Binding-site contacts:
Ligand atom O contacts residue TRP73 of chain 1.A at 3.2 Å (h-bond).
Ligand atom CB contacts residue TRP73 of chain 1.A at 3.4 Å (hydrophobic).
Ligand atom O contacts residue LYS66 of chain 1.A at 2.7 Å (salt-bridge).
Ligand atom O contacts residue GLN70 of chain 1.A at 3.1 Å (h-bond).
Ligand atom ND2 contacts residue GLN97 of chain 1.A at 2.9 Å (h-bond).
Ligand atom O contacts residue TYR84 of chain 1.A at 2.7 Å (h-bond).
Ligand atom O contacts residue TYR159 of chain 1.A at 2.9 Å (h-bond).
Ligand atom CA contacts residue TYR7 of chain 1.A at 3.4 Å (hydrophobic).
Ligand atom CA contacts residue TYR156 of chain 1.A at 3.4 Å (hydrophobic).
Ligand atom C contacts residue TYR7 of chain 1.A at 3.5 Å (hydrophobic).
Ligand atom OG1 contacts residue LYS146 of chain 1.A at 2.9 Å (salt-bridge).
Ligand atom C contacts residue TYR84 of chain 1.A at 3.4 Å (hydrophobic).
Ligand atom CG contacts residue GLU63 of chain 1.A at 3.5 Å.
Ligand atom N contacts residue GLU63 of chain 1.A at 3.1 Å (salt-bridge).
Ligand atom N contacts residue SER77 of chain 1.A at 3.1 Å (h-bond).
Ligand atom CE1 contacts residue HIS155 of chain 1.A at 3.5 Å.
Ligand atom CA contacts residue TRP73 of chain 1.A at 3.5 Å (hydrophobic).
Ligand atom C contacts residue LYS146 of chain 1.A at 3.4 Å.
Ligand atom CG contacts residue GLN97 of chain 1.A at 3.5 Å.
Ligand atom N contacts residue TYR7 of chain 1.A at 3.1 Å (h-bond).
Ligand atom O contacts residue TRP147 of chain 1.A at 2.8 Å (h-bond).
Ligand atom OXT contacts residue ASN80 of chain 1.A at 2.6 Å (h-bond).
Ligand atom O contacts residue TRP73 of chain 1.A at 3.0 Å (h-bond).
Ligand atom NZ contacts residue ARG62 of chain 1.A at 3.3 Å (salt-bridge).
Ligand atom N contacts residue GLN70 of chain 1.A at 2.9 Å (h-bond).
Ligand atom CE2 contacts residue HIS155 of chain 1.A at 3.5 Å.
Ligand atom O contacts residue TYR7 of chain 1.A at 3.3 Å.
Ligand atom CZ contacts residue HIS155 of chain 1.A at 3.3 Å.
Ligand atom OXT contacts residue TYR84 of chain 1.A at 3.2 Å (h-bond).
Ligand atom CG1 contacts residue SER99 of chain 1.A at 3.4 Å.
Ligand atom O contacts residue TRP147 of chain 1.A at 3.2 Å (h-bond).
Ligand atom O contacts residue THR143 of chain 1.A at 2.7 Å (h-bond).
Ligand atom OD1 contacts residue GLN97 of chain 1.A at 2.7 Å (h-bond).
Ligand atom CD contacts residue GLU163 of chain 1.A at 3.4 Å.
Ligand atom CA contacts residue GLU63 of chain 1.A at 3.4 Å.
Ligand atom N contacts residue TYR156 of chain 1.A at 2.9 Å (h-bond).
Ligand atom N contacts residue TYR171 of chain 1.A at 2.7 Å (h-bond).
Ligand atom CB contacts residue TYR156 of chain 1.A at 3.3 Å (hydrophobic).
Ligand atom O contacts residue LYS146 of chain 1.A at 2.8 Å (salt-bridge).
Ligand atom OXT contacts residue LYS146 of chain 1.A at 3.0 Å (salt-bridge).

Sequence of chain 1.A:
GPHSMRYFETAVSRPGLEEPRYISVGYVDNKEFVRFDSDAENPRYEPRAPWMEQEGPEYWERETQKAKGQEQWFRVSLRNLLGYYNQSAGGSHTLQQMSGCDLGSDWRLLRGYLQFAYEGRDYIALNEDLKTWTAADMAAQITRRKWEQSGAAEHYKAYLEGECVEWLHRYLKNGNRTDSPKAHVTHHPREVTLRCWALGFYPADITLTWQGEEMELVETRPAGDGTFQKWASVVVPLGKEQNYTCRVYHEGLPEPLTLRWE

This protein binds this small molecule.
Small molecule (SMILES): CSCC[C@H](NC(=O)[C@@H](NC(=O)[C@H](C)NC(=O)[C@H](Cc1ccccc1)NC(=O)[C@H](CC(N)=O)NC(=O)[C@H](C)NC(=O)[C@@H](NC(=O)[C@H](C)NC(=O)[C@@H](N)CCCCN)C(C)C)[C@@H](C)O)C(=O)O